Sequence of chain 1.B:
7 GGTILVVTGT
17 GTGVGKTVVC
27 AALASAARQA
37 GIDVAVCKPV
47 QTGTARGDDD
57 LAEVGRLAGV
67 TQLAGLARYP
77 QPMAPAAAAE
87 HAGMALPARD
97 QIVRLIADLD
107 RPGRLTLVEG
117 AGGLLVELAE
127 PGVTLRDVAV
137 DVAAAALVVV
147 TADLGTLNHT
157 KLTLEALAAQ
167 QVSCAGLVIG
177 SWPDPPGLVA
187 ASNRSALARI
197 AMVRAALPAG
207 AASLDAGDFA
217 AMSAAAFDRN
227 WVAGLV

Binding-site contacts:
Ligand atom PB contacts residue LYS22 of chain 1.B at 3.1 Å.
Ligand atom O2B contacts residue MG1 of chain 1.H at 2.3 Å.
Ligand atom O1A contacts residue THR23 of chain 1.B at 3.2 Å (h-bond).
Ligand atom N4 contacts residue GLY176 of chain 1.B at 3.2 Å (h-bond).
Ligand atom O3A contacts residue GLY21 of chain 1.B at 2.9 Å (h-bond).
Ligand atom C2 contacts residue GLY206 of chain 1.B at 3.4 Å.
Ligand atom O1B contacts residue GLY21 of chain 1.B at 3.4 Å (h-bond).
Ligand atom O1A contacts residue VAL24 of chain 1.B at 2.9 Å.
Ligand atom PA contacts residue GLY21 of chain 1.B at 3.5 Å.
Ligand atom O2G contacts residue MG1 of chain 1.H at 2.4 Å.
Ligand atom C2 contacts residue ALA208 of chain 1.B at 3.7 Å (hydrophobic).
Ligand atom O1A contacts residue GLY21 of chain 1.B at 3.0 Å.
Ligand atom C2' contacts residue ALA208 of chain 1.B at 3.5 Å (hydrophobic).
Ligand atom PB contacts residue GLY21 of chain 1.B at 3.7 Å.
Ligand atom O3G contacts residue LYS22 of chain 1.B at 2.5 Å (salt-bridge).
Ligand atom O3A contacts residue LYS22 of chain 1.B at 3.3 Å (salt-bridge).
Ligand atom C6 contacts residue VAL24 of chain 1.B at 3.7 Å (hydrophobic).
Ligand atom O1B contacts residue VAL20 of chain 1.B at 3.4 Å (h-bond).
Ligand atom O3B contacts residue GLY19 of chain 1.B at 3.2 Å (h-bond).
Ligand atom O1B contacts residue LYS22 of chain 1.B at 2.8 Å (salt-bridge).
Ligand atom O3A contacts residue GLY19 of chain 1.B at 3.6 Å.
Ligand atom O2B contacts residue THR23 of chain 1.B at 2.8 Å (h-bond).
Ligand atom O2G contacts residue ASP56 of chain 1.B at 3.2 Å (salt-bridge).
Ligand atom O1B contacts residue GLY19 of chain 1.B at 3.5 Å (h-bond).
Ligand atom N3 contacts residue PRO204 of chain 1.B at 3.7 Å.
Ligand atom O2 contacts residue GLY206 of chain 1.B at 3.2 Å.
Ligand atom N4 contacts residue PRO204 of chain 1.B at 2.7 Å (h-bond).
Ligand atom O1A contacts residue LYS22 of chain 1.B at 3.5 Å (salt-bridge).
Ligand atom O2 contacts residue ALA208 of chain 1.B at 3.4 Å.
Ligand atom N3 contacts residue ALA208 of chain 1.B at 3.6 Å.
Ligand atom O2B contacts residue LYS22 of chain 1.B at 3.3 Å (salt-bridge).
Ligand atom N4 contacts residue LEU203 of chain 1.B at 3.4 Å (h-bond).
Ligand atom C4 contacts residue PRO204 of chain 1.B at 3.6 Å (hydrophobic).
Ligand atom N3 contacts residue ALA207 of chain 1.B at 3.0 Å (h-bond).
Ligand atom O2 contacts residue ALA207 of chain 1.B at 3.6 Å (h-bond).
Ligand atom O3G contacts residue GLY19 of chain 1.B at 3.4 Å (h-bond).
Ligand atom C5 contacts residue GLY176 of chain 1.B at 3.4 Å.
Ligand atom N3 contacts residue GLY206 of chain 1.B at 2.9 Å (h-bond).
Ligand atom PB contacts residue MG1 of chain 1.H at 3.7 Å.
Ligand atom PG contacts residue MG1 of chain 1.H at 3.7 Å.

The protein below binds the small molecule below.
Small molecule (SMILES): Nc1ccn([C@H]2C[C@H](O)[C@@H](CO[P](=O)(O)O[P](=O)(O)OP(=O)(O)O)O2)c(=O)n1